Binding-site contacts:
Ligand atom C11 contacts residue TRP21 of chain 1.B at 3.9 Å (hydrophobic).
Ligand atom C14 contacts residue TYR58 of chain 1.B at 3.8 Å (hydrophobic).
Ligand atom O1 contacts residue NAP1 of chain 1.G at 3.0 Å (h-bond).
Ligand atom N contacts residue TRP21 of chain 1.B at 3.9 Å.
Ligand atom C12 contacts residue TRP21 of chain 1.B at 3.9 Å (hydrophobic).
Ligand atom C14 contacts residue HIS117 of chain 1.B at 3.4 Å.
Ligand atom S contacts residue TYR58 of chain 1.B at 4.4 Å.
Ligand atom O2 contacts residue HIS117 of chain 1.B at 2.8 Å (h-bond).
Ligand atom O1 contacts residue HIS117 of chain 1.B at 3.4 Å (h-bond).
Ligand atom C11 contacts residue NAP1 of chain 1.G at 4.1 Å.
Ligand atom C13 contacts residue NAP1 of chain 1.G at 3.5 Å.
Ligand atom O1 contacts residue TRP118 of chain 1.B at 3.7 Å.
Ligand atom N contacts residue NAP1 of chain 1.G at 4.2 Å.
Ligand atom C13 contacts residue TYR58 of chain 1.B at 4.0 Å (hydrophobic).
Ligand atom S1 contacts residue TRP21 of chain 1.B at 4.2 Å.
Ligand atom S contacts residue TRP21 of chain 1.B at 4.0 Å.
Ligand atom S contacts residue TRP86 of chain 1.B at 3.9 Å.
Ligand atom C14 contacts residue NAP1 of chain 1.G at 3.0 Å.
Ligand atom O2 contacts residue NAP1 of chain 1.G at 2.9 Å.
Ligand atom S contacts residue TYR57 of chain 1.B at 4.1 Å.
Ligand atom C13 contacts residue TRP21 of chain 1.B at 3.9 Å (hydrophobic).
Ligand atom O contacts residue NAP1 of chain 1.G at 3.3 Å.
Ligand atom O2 contacts residue TYR58 of chain 1.B at 2.7 Å (h-bond).
Ligand atom C10 contacts residue TRP21 of chain 1.B at 4.4 Å (hydrophobic).
Ligand atom O contacts residue TRP21 of chain 1.B at 3.9 Å.

Sequence of chain 1.B:
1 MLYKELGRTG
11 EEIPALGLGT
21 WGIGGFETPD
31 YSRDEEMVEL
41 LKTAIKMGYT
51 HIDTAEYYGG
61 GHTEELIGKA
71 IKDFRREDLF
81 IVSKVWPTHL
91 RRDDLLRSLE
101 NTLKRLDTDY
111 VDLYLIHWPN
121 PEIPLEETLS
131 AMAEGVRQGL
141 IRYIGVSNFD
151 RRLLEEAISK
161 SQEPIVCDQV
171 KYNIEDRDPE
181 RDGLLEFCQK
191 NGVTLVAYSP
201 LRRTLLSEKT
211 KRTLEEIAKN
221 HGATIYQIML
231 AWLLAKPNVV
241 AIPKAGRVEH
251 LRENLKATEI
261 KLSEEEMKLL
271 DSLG

This small molecule binds to this protein.
Small molecule (SMILES): C/C(C=C1SC(=S)N(CC(=O)O)C1=O)=C\c1ccccc1